Binding-site contacts:
Ligand atom C contacts residue ALA52 of chain 1.A at 3.4 Å (hydrophobic).
Ligand atom N2 contacts residue MET163 of chain 1.A at 3.5 Å.
Ligand atom C contacts residue MET103 of chain 1.A at 3.6 Å (hydrophobic).
Ligand atom C21 contacts residue GLY27 of chain 1.A at 3.8 Å.
Ligand atom N6 contacts residue MET103 of chain 1.A at 3.0 Å (h-bond).
Ligand atom C10 contacts residue MET163 of chain 1.A at 3.5 Å (hydrophobic).
Ligand atom N6 contacts residue LEU26 of chain 1.A at 3.6 Å.
Ligand atom C16 contacts residue LEU26 of chain 1.A at 3.8 Å (hydrophobic).
Ligand atom C13 contacts residue GLY106 of chain 1.A at 3.6 Å.
Ligand atom C19 contacts residue LEU26 of chain 1.A at 3.8 Å (hydrophobic).
Ligand atom N6 contacts residue MET163 of chain 1.A at 3.6 Å.
Ligand atom C5 contacts residue THR178 of chain 1.A at 3.8 Å.
Ligand atom O contacts residue GLU101 of chain 1.A at 3.8 Å.
Ligand atom C13 contacts residue MET103 of chain 1.A at 3.8 Å (hydrophobic).
Ligand atom C14 contacts residue GLY106 of chain 1.A at 3.7 Å.
Ligand atom C1 contacts residue MET163 of chain 1.A at 3.8 Å (hydrophobic).
Ligand atom C17 contacts residue MET163 of chain 1.A at 3.5 Å (hydrophobic).
Ligand atom C3 contacts residue MET163 of chain 1.A at 3.9 Å (hydrophobic).
Ligand atom C18 contacts residue LEU26 of chain 1.A at 3.9 Å (hydrophobic).
Ligand atom C14 contacts residue ARG105 of chain 1.A at 3.9 Å.
Ligand atom C16 contacts residue MET103 of chain 1.A at 3.6 Å (hydrophobic).
Ligand atom N5 contacts residue VAL34 of chain 1.A at 3.7 Å.
Ligand atom C contacts residue MET163 of chain 1.A at 3.9 Å (hydrophobic).
Ligand atom N4 contacts residue THR104 of chain 1.A at 3.8 Å.
Ligand atom N1 contacts residue ALA52 of chain 1.A at 3.4 Å.
Ligand atom C3 contacts residue GLU101 of chain 1.A at 3.7 Å.
Ligand atom C7 contacts residue THR178 of chain 1.A at 3.7 Å.
Ligand atom O contacts residue LEU102 of chain 1.A at 3.5 Å.
Ligand atom C20 contacts residue LEU26 of chain 1.A at 3.6 Å (hydrophobic).
Ligand atom O contacts residue MET103 of chain 1.A at 2.5 Å (h-bond).
Ligand atom N3 contacts residue LEU26 of chain 1.A at 3.8 Å.
Ligand atom C14 contacts residue THR104 of chain 1.A at 3.2 Å.
Ligand atom C3 contacts residue MET100 of chain 1.A at 3.6 Å (hydrophobic).
Ligand atom N1 contacts residue GLU101 of chain 1.A at 2.9 Å (salt-bridge).
Ligand atom C5 contacts residue GLN28 of chain 1.A at 3.7 Å.
Ligand atom C contacts residue GLU101 of chain 1.A at 3.7 Å.
Ligand atom C11 contacts residue LEU26 of chain 1.A at 3.1 Å (hydrophobic).
Ligand atom C17 contacts residue LEU26 of chain 1.A at 3.9 Å (hydrophobic).
Ligand atom C2 contacts residue MET163 of chain 1.A at 3.8 Å (hydrophobic).
Ligand atom O contacts residue ALA52 of chain 1.A at 3.5 Å.

The protein below binds the small molecule below.
Small molecule (SMILES): Cc1cc(-n2ccnc2)cc2nc(-c3c(NCc4ccccn4)cc[nH]c3=O)[nH]c12

Sequence of chain 1.A:
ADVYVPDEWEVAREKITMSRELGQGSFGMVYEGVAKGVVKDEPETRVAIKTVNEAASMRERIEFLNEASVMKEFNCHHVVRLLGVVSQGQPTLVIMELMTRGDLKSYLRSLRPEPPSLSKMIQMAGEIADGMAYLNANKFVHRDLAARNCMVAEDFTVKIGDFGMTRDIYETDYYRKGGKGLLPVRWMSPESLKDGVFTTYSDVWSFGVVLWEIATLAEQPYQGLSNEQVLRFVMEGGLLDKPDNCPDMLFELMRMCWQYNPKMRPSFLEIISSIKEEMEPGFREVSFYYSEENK